Binding-site contacts:
Ligand atom O5 contacts residue THR33 of chain 1.A at 4.4 Å.
Ligand atom C2 contacts residue ASN31 of chain 1.A at 2.5 Å.
Ligand atom C6 contacts residue THR33 of chain 1.A at 4.4 Å.
Ligand atom C3 contacts residue ASN31 of chain 1.A at 3.2 Å.
Ligand atom O7 contacts residue ASN31 of chain 1.A at 4.1 Å.
Ligand atom O5 contacts residue THR23 of chain 1.A at 4.1 Å.
Ligand atom C6 contacts residue THR23 of chain 1.A at 4.2 Å.
Ligand atom C4 contacts residue ASN31 of chain 1.A at 3.8 Å.
Ligand atom C7 contacts residue ASN31 of chain 1.A at 4.1 Å.
Ligand atom C5 contacts residue ASN31 of chain 1.A at 3.1 Å.
Ligand atom O5 contacts residue ASN31 of chain 1.A at 2.4 Å (h-bond).
Ligand atom C6 contacts residue ASN31 of chain 1.A at 4.5 Å.
Ligand atom O6 contacts residue THR23 of chain 1.A at 4.1 Å.
Ligand atom N2 contacts residue ASN31 of chain 1.A at 3.0 Å (h-bond).
Ligand atom C1 contacts residue ASN31 of chain 1.A at 1.4 Å.
Ligand atom O6 contacts residue THR33 of chain 1.A at 3.3 Å (h-bond).

This small molecule binds to this protein.
Small molecule (SMILES): CC(=O)N[C@@H]1[C@@H](O)[C@H](O)[C@@H](CO)O[C@H]1O

Sequence of chain 1.A:
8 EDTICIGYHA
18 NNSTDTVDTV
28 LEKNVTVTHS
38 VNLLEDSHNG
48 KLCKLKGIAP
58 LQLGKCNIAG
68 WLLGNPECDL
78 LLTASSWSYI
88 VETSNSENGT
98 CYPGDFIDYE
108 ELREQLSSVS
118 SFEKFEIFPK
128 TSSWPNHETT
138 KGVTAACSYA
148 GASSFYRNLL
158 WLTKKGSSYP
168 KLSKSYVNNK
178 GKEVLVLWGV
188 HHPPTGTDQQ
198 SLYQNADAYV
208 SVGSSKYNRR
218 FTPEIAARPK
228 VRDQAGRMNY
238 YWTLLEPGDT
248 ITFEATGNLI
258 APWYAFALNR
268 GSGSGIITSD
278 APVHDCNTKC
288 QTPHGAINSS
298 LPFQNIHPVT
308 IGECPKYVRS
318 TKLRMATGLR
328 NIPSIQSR